Binding-site contacts:
Ligand atom O5 contacts residue ASN176 of chain 1.A at 2.4 Å (h-bond).
Ligand atom O2 contacts residue ASN176 of chain 1.A at 3.7 Å.
Ligand atom C1 contacts residue ALA177 of chain 1.A at 4.5 Å (hydrophobic).
Ligand atom C1 contacts residue ASN176 of chain 1.A at 1.4 Å.
Ligand atom O4 contacts residue ASN174 of chain 1.A at 4.0 Å.
Ligand atom C4 contacts residue ASN176 of chain 1.A at 4.2 Å.
Ligand atom C2 contacts residue ASN176 of chain 1.A at 2.5 Å.
Ligand atom C2 contacts residue LYS173 of chain 1.A at 4.3 Å.
Ligand atom O2 contacts residue ASN174 of chain 1.A at 4.2 Å.
Ligand atom O3 contacts residue GLN54 of chain 1.A at 2.5 Å (h-bond).
Ligand atom N2 contacts residue ALA177 of chain 1.A at 4.3 Å.
Ligand atom C5 contacts residue ASN176 of chain 1.A at 3.7 Å.
Ligand atom C8 contacts residue ASN176 of chain 1.A at 4.2 Å.
Ligand atom C4 contacts residue GLN54 of chain 1.A at 4.1 Å.
Ligand atom C2 contacts residue ASN176 of chain 1.A at 3.9 Å.
Ligand atom C6 contacts residue LYS173 of chain 1.A at 4.5 Å.
Ligand atom C4 contacts residue ASN174 of chain 1.A at 4.3 Å.
Ligand atom C7 contacts residue ASN176 of chain 1.A at 3.9 Å.
Ligand atom O3 contacts residue ASN174 of chain 1.A at 3.1 Å (h-bond).
Ligand atom C2 contacts residue ASN174 of chain 1.A at 4.4 Å.
Ligand atom O3 contacts residue LYS173 of chain 1.A at 4.1 Å.
Ligand atom C3 contacts residue GLN54 of chain 1.A at 3.6 Å.
Ligand atom C3 contacts residue ASN174 of chain 1.A at 4.3 Å.
Ligand atom C3 contacts residue ASN176 of chain 1.A at 3.8 Å.
Ligand atom O4 contacts residue LYS173 of chain 1.A at 3.7 Å.
Ligand atom N2 contacts residue ASN176 of chain 1.A at 2.9 Å (h-bond).

A protein and the small-molecule ligand that binds it are described below.
Small molecule (SMILES): CC(=O)N[C@H]1[C@H](O[C@H]2[C@H](O)[C@@H](NC(C)=O)CO[C@@H]2CO[C@H]2O[C@@H](C)[C@@H](O)[C@@H](O)[C@@H]2O)O[C@H](CO)[C@@H](O)[C@@H]1O

Sequence of chain 1.A:
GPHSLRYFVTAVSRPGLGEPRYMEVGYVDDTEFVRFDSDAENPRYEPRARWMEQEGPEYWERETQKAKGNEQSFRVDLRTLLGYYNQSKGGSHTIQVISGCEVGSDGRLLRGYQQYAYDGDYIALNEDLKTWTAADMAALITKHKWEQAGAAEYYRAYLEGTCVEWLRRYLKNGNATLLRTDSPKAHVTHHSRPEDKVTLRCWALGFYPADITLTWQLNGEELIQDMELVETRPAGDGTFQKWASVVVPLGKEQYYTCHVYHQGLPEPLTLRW